Sequence of chain 1.A:
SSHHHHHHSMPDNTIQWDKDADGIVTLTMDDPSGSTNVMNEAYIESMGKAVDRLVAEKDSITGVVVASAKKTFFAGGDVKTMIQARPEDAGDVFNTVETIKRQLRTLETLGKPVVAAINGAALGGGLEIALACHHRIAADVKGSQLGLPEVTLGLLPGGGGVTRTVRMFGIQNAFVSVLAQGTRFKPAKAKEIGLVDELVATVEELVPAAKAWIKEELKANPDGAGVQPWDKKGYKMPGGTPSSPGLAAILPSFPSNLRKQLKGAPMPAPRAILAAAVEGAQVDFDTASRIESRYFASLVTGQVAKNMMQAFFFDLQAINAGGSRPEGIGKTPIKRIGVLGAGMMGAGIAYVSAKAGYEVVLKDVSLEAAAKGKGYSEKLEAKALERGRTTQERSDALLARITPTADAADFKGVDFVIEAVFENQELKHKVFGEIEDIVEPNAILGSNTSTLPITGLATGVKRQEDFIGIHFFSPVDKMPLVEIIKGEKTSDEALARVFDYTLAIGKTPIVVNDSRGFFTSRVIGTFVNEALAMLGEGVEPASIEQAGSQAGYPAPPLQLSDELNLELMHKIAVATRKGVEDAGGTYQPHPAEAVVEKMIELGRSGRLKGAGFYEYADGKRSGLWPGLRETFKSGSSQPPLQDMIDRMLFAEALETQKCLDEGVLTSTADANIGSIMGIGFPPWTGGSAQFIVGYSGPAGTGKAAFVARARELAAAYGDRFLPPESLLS

Binding-site contacts:
Ligand atom N contacts residue GLY83 of chain 1.A at 3.1 Å.
Ligand atom C contacts residue YMK1 of chain 1.J at 4.4 Å.
Ligand atom N1 contacts residue ALA82 of chain 1.A at 4.2 Å.
Ligand atom F1 contacts residue GLY83 of chain 1.A at 3.8 Å.
Ligand atom C4 contacts residue GLY83 of chain 1.A at 4.0 Å.
Ligand atom F contacts residue PHE320 of chain 1.A at 4.1 Å.
Ligand atom C contacts residue PHE319 of chain 1.A at 4.3 Å (hydrophobic).
Ligand atom C4 contacts residue YLZ1 of chain 1.L at 3.6 Å.
Ligand atom F1 contacts residue PRO156 of chain 1.A at 4.0 Å.
Ligand atom C3 contacts residue ALA82 of chain 1.A at 3.8 Å (hydrophobic).
Ligand atom C1 contacts residue YMK1 of chain 1.J at 3.8 Å.
Ligand atom N1 contacts residue PHE320 of chain 1.A at 3.7 Å.
Ligand atom F contacts residue LEU160 of chain 1.A at 3.7 Å.
Ligand atom C4 contacts residue LEU160 of chain 1.A at 4.0 Å (hydrophobic).
Ligand atom C4 contacts residue PRO156 of chain 1.A at 4.4 Å (hydrophobic).
Ligand atom N contacts residue PHE320 of chain 1.A at 3.4 Å.
Ligand atom F2 contacts residue GLU157 of chain 1.A at 4.4 Å.
Ligand atom O contacts residue LEU130 of chain 1.A at 3.8 Å.
Ligand atom O contacts residue PHE319 of chain 1.A at 4.2 Å.
Ligand atom B contacts residue PHE319 of chain 1.A at 4.4 Å.
Ligand atom B contacts residue LEU130 of chain 1.A at 4.4 Å.
Ligand atom F1 contacts residue YLZ1 of chain 1.L at 3.4 Å.
Ligand atom C3 contacts residue PHE320 of chain 1.A at 3.5 Å (hydrophobic).
Ligand atom F contacts residue GLY83 of chain 1.A at 3.8 Å.
Ligand atom N contacts residue GLY84 of chain 1.A at 4.4 Å.
Ligand atom F1 contacts residue LEU130 of chain 1.A at 3.8 Å.
Ligand atom C3 contacts residue GLY83 of chain 1.A at 4.1 Å.
Ligand atom C contacts residue PHE320 of chain 1.A at 4.4 Å (hydrophobic).
Ligand atom F2 contacts residue LEU160 of chain 1.A at 3.3 Å.
Ligand atom F2 contacts residue YLZ1 of chain 1.L at 4.2 Å.
Ligand atom B contacts residue YMK1 of chain 1.J at 3.8 Å.
Ligand atom C2 contacts residue PHE320 of chain 1.A at 4.0 Å (hydrophobic).
Ligand atom N1 contacts residue GLY83 of chain 1.A at 3.9 Å.
Ligand atom F2 contacts residue YMK1 of chain 1.J at 4.2 Å.
Ligand atom F contacts residue YLZ1 of chain 1.L at 2.7 Å.
Ligand atom F1 contacts residue GLY131 of chain 1.A at 3.7 Å.
Ligand atom O contacts residue YMK1 of chain 1.J at 2.7 Å.
Ligand atom F2 contacts residue PRO156 of chain 1.A at 3.6 Å.
Ligand atom N contacts residue ALA82 of chain 1.A at 4.3 Å.
Ligand atom C2 contacts residue GLY83 of chain 1.A at 3.8 Å.

The protein below binds the small molecule below.
Small molecule (SMILES): Cn1nc(C(F)(F)F)cc1B(O)O